Binding-site contacts:
Ligand atom O6 contacts residue ILE55 of chain 1.A at 3.5 Å.
Ligand atom N8 contacts residue THR58 of chain 1.A at 3.2 Å (h-bond).
Ligand atom O6 contacts residue TYR9 of chain 1.A at 3.8 Å.
Ligand atom C2 contacts residue ASN255 of chain 2.A at 3.9 Å.
Ligand atom C5 contacts residue PHE160 of chain 2.A at 3.3 Å (hydrophobic).
Ligand atom N8 contacts residue PHE160 of chain 2.A at 3.5 Å.
Ligand atom N7 contacts residue THR58 of chain 1.A at 2.8 Å (h-bond).
Ligand atom N9 contacts residue PHE160 of chain 2.A at 3.4 Å.
Ligand atom O2 contacts residue ASN255 of chain 2.A at 4.0 Å.
Ligand atom N1 contacts residue PHE160 of chain 2.A at 3.5 Å.
Ligand atom N8 contacts residue LEU171 of chain 2.A at 3.7 Å.
Ligand atom N3 contacts residue PHE160 of chain 2.A at 3.6 Å.
Ligand atom O2 contacts residue ARG177 of chain 2.A at 2.9 Å (salt-bridge).
Ligand atom C2 contacts residue ARG177 of chain 2.A at 3.6 Å.
Ligand atom N9 contacts residue THR58 of chain 1.A at 3.9 Å.
Ligand atom C4 contacts residue ASN255 of chain 2.A at 3.8 Å.
Ligand atom N8 contacts residue ALA57 of chain 1.A at 3.9 Å.
Ligand atom O2 contacts residue GLN229 of chain 2.A at 3.8 Å.
Ligand atom N3 contacts residue ASN255 of chain 2.A at 3.3 Å (h-bond).
Ligand atom O6 contacts residue PHE160 of chain 2.A at 3.9 Å.
Ligand atom N1 contacts residue GLN229 of chain 2.A at 3.0 Å (h-bond).
Ligand atom O6 contacts residue GLN229 of chain 2.A at 2.9 Å (h-bond).
Ligand atom N7 contacts residue PHE160 of chain 2.A at 3.5 Å.
Ligand atom N9 contacts residue ARG177 of chain 2.A at 4.0 Å.
Ligand atom C5 contacts residue THR58 of chain 1.A at 3.8 Å.
Ligand atom N9 contacts residue LEU171 of chain 2.A at 3.9 Å.
Ligand atom N3 contacts residue ARG177 of chain 2.A at 3.0 Å (salt-bridge).
Ligand atom N7 contacts residue ALA57 of chain 1.A at 3.5 Å.
Ligand atom C4 contacts residue ARG177 of chain 2.A at 3.8 Å.
Ligand atom C4 contacts residue PHE160 of chain 2.A at 3.3 Å (hydrophobic).
Ligand atom N8 contacts residue ASP59 of chain 1.A at 3.9 Å.
Ligand atom O2 contacts residue PHE160 of chain 2.A at 3.9 Å.
Ligand atom C2 contacts residue PHE160 of chain 2.A at 3.6 Å (hydrophobic).
Ligand atom C6 contacts residue PHE160 of chain 2.A at 3.4 Å (hydrophobic).
Ligand atom O6 contacts residue THR58 of chain 1.A at 3.8 Å.
Ligand atom O2 contacts residue SER227 of chain 2.A at 3.5 Å.
Ligand atom C6 contacts residue GLN229 of chain 2.A at 3.7 Å.
Ligand atom O2 contacts residue VAL228 of chain 2.A at 2.9 Å (h-bond).
Ligand atom C2 contacts residue GLN229 of chain 2.A at 3.8 Å.
Ligand atom C2 contacts residue VAL228 of chain 2.A at 3.9 Å (hydrophobic).

Sequence of chain 2.A:
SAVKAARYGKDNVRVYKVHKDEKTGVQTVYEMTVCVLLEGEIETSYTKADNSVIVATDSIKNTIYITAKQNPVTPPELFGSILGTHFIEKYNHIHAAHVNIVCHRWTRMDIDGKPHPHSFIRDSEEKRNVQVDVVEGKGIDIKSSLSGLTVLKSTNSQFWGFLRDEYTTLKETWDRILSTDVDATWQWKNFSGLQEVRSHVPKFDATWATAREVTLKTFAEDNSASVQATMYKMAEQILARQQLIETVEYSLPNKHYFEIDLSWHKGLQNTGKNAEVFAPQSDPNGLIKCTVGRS

Sequence of chain 1.A:
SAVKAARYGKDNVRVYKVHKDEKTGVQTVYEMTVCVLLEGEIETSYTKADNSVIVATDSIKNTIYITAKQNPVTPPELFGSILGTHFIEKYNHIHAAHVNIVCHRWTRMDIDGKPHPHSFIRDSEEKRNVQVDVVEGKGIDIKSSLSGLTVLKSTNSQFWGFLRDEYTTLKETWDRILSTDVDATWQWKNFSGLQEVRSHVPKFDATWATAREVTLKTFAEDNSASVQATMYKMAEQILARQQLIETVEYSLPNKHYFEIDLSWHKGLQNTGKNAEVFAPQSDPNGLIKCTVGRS

This protein binds this small molecule.
Small molecule (SMILES): O=c1[nH]c(=O)c2nn[nH]c2[nH]1